Sequence of chain 1.A:
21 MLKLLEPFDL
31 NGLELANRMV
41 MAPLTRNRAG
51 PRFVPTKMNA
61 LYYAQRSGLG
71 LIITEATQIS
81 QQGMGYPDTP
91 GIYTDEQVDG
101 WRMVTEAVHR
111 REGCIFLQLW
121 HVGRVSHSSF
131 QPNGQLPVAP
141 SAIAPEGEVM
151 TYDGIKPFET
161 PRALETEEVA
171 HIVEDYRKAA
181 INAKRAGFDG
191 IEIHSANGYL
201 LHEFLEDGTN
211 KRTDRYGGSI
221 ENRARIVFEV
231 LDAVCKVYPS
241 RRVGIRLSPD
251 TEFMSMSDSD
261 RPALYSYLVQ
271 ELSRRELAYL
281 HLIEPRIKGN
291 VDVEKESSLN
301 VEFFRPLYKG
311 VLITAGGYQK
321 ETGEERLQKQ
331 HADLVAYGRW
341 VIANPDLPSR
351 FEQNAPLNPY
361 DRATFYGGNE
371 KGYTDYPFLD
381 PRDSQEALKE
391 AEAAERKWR

The protein below binds the small molecule below.
Small molecule (SMILES): O=Cc1ccc(O)cc1

Binding-site contacts:
Ligand atom O1' contacts residue GLY367 of chain 1.A at 3.4 Å.
Ligand atom C3 contacts residue TYR366 of chain 1.A at 3.9 Å (hydrophobic).
Ligand atom C2 contacts residue TYR366 of chain 1.A at 4.5 Å (hydrophobic).
Ligand atom C1 contacts residue ASN47 of chain 1.A at 4.4 Å.
Ligand atom C1' contacts residue ASN47 of chain 1.A at 4.3 Å.
Ligand atom O1' contacts residue GLY368 of chain 1.A at 3.9 Å.
Ligand atom C4 contacts residue TYR366 of chain 1.A at 3.7 Å (hydrophobic).
Ligand atom C5 contacts residue TYR366 of chain 1.A at 3.7 Å (hydrophobic).
Ligand atom C6 contacts residue TYR366 of chain 1.A at 3.9 Å (hydrophobic).
Ligand atom C1 contacts residue TYR366 of chain 1.A at 4.3 Å (hydrophobic).
Ligand atom C3 contacts residue ASN47 of chain 1.A at 3.9 Å.
Ligand atom O1' contacts residue ASN47 of chain 1.A at 4.4 Å.
Ligand atom C2 contacts residue ASN47 of chain 1.A at 3.6 Å.
Ligand atom O4 contacts residue TYR366 of chain 1.A at 3.6 Å.
Ligand atom C2 contacts residue GLY367 of chain 1.A at 4.2 Å.
Ligand atom C6 contacts residue GLY367 of chain 1.A at 4.0 Å.
Ligand atom O1' contacts residue ASP88 of chain 1.A at 3.9 Å.
Ligand atom C2 contacts residue PRO87 of chain 1.A at 4.1 Å (hydrophobic).
Ligand atom C1' contacts residue ASP88 of chain 1.A at 3.6 Å.
Ligand atom C1 contacts residue GLY367 of chain 1.A at 3.7 Å.
Ligand atom C1' contacts residue GLY367 of chain 1.A at 3.7 Å.
Ligand atom C1' contacts residue PRO87 of chain 1.A at 4.4 Å (hydrophobic).